Sequence of chain 1.A:
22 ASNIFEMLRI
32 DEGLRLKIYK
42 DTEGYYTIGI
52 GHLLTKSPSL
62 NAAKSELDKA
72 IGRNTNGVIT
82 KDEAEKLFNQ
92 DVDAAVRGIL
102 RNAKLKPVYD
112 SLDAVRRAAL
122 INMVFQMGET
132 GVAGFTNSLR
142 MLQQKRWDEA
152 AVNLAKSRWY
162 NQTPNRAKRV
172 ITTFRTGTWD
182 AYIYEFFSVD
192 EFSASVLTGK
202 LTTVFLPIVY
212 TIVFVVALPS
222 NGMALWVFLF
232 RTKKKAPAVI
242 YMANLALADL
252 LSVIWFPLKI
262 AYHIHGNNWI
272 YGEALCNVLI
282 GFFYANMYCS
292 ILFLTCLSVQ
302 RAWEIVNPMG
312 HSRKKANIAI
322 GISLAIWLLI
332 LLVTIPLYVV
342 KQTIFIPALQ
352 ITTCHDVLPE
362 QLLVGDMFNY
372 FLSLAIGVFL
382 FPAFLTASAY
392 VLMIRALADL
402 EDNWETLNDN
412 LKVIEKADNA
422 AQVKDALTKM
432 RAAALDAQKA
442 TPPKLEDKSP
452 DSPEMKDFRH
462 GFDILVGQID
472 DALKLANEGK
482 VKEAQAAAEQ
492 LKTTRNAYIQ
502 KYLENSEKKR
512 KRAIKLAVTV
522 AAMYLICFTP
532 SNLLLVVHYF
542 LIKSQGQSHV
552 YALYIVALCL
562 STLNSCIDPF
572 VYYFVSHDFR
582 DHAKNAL

A small-molecule ligand and the protein it binds are described below.
Small molecule (SMILES): CCCc1cc(F)ccc1[C@H](O)c1ncc[nH]1

Binding-site contacts:
Ligand atom C11 contacts residue LEU207 of chain 1.A at 3.9 Å (hydrophobic).
Ligand atom F1 contacts residue HIS356 of chain 1.A at 3.7 Å.
Ligand atom N2 contacts residue LEU559 of chain 1.A at 4.0 Å.
Ligand atom C11 contacts residue TYR211 of chain 1.A at 3.2 Å (hydrophobic).
Ligand atom C5 contacts residue ASP357 of chain 1.A at 4.0 Å.
Ligand atom C11 contacts residue ILE556 of chain 1.A at 3.1 Å (hydrophobic).
Ligand atom C13 contacts residue TYR263 of chain 1.A at 3.6 Å (hydrophobic).
Ligand atom N1 contacts residue TYR211 of chain 1.A at 2.5 Å (h-bond).
Ligand atom C1 contacts residue HIS356 of chain 1.A at 3.5 Å.
Ligand atom F1 contacts residue PHE284 of chain 1.A at 3.1 Å.
Ligand atom C12 contacts residue LEU559 of chain 1.A at 3.7 Å (hydrophobic).
Ligand atom C11 contacts residue LEU559 of chain 1.A at 3.6 Å (hydrophobic).
Ligand atom F1 contacts residue TYR285 of chain 1.A at 3.6 Å.
Ligand atom C4 contacts residue HIS356 of chain 1.A at 4.0 Å.
Ligand atom C3 contacts residue PHE284 of chain 1.A at 3.5 Å (hydrophobic).
Ligand atom C9 contacts residue ASP357 of chain 1.A at 3.5 Å.
Ligand atom C2 contacts residue PHE284 of chain 1.A at 3.8 Å (hydrophobic).
Ligand atom C12 contacts residue ILE556 of chain 1.A at 3.6 Å (hydrophobic).
Ligand atom C5 contacts residue HIS356 of chain 1.A at 4.1 Å.
Ligand atom O1 contacts residue TYR211 of chain 1.A at 3.5 Å (h-bond).
Ligand atom C8 contacts residue CYS355 of chain 1.A at 4.0 Å (hydrophobic).
Ligand atom C13 contacts residue CYS355 of chain 1.A at 3.7 Å (hydrophobic).
Ligand atom C2 contacts residue HIS356 of chain 1.A at 3.7 Å.
Ligand atom O1 contacts residue LYS260 of chain 1.A at 3.1 Å.
Ligand atom C10 contacts residue ASP357 of chain 1.A at 3.6 Å.
Ligand atom N1 contacts residue LEU207 of chain 1.A at 3.9 Å.
Ligand atom C10 contacts residue TYR211 of chain 1.A at 3.6 Å (hydrophobic).
Ligand atom F1 contacts residue ILE281 of chain 1.A at 3.5 Å.
Ligand atom C7 contacts residue HIS356 of chain 1.A at 4.0 Å.
Ligand atom C1 contacts residue ILE281 of chain 1.A at 4.0 Å (hydrophobic).
Ligand atom C12 contacts residue ASP357 of chain 1.A at 4.0 Å.
Ligand atom C10 contacts residue HIS264 of chain 1.A at 3.9 Å.
Ligand atom C13 contacts residue TRP270 of chain 1.A at 3.5 Å (hydrophobic).
Ligand atom C7 contacts residue CYS355 of chain 1.A at 3.5 Å (hydrophobic).
Ligand atom C9 contacts residue HIS264 of chain 1.A at 3.4 Å.
Ligand atom C6 contacts residue HIS356 of chain 1.A at 3.8 Å.
Ligand atom O1 contacts residue HIS264 of chain 1.A at 2.6 Å (h-bond).
Ligand atom C11 contacts residue CYS560 of chain 1.A at 4.0 Å (hydrophobic).
Ligand atom N2 contacts residue ASP357 of chain 1.A at 2.9 Å (salt-bridge).
Ligand atom C3 contacts residue HIS356 of chain 1.A at 3.9 Å.